Sequence of chain 6.H:
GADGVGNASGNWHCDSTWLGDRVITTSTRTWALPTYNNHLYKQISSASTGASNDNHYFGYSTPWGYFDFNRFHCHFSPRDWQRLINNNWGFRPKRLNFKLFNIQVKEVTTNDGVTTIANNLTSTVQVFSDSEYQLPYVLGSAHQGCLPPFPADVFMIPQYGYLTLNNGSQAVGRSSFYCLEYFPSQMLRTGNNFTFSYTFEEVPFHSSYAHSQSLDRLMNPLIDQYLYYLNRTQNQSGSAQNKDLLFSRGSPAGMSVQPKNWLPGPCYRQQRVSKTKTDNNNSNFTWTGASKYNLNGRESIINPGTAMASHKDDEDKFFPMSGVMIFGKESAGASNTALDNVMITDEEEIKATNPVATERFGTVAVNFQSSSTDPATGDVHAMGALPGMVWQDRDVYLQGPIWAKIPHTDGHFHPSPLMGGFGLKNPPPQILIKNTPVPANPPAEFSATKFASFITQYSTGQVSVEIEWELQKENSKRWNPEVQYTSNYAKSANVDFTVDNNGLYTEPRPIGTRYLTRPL

Sequence of chain 6.A:
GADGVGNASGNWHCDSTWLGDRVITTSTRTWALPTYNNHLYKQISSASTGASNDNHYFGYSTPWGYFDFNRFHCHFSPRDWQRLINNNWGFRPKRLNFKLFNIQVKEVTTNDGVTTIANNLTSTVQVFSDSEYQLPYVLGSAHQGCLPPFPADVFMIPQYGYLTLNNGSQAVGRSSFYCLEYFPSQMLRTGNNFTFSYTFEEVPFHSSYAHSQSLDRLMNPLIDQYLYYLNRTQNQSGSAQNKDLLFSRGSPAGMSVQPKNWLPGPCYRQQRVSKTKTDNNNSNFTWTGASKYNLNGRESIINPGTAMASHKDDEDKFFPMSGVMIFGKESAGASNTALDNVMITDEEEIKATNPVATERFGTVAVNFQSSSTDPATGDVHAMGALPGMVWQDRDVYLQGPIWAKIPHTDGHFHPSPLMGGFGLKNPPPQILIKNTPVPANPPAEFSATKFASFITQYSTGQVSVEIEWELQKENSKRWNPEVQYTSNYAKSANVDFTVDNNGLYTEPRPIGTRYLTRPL

Binding-site contacts:
Ligand atom N3 contacts residue HIS630 of chain 6.A at 2.6 Å (h-bond).
Ligand atom N4 contacts residue PHE629 of chain 6.A at 4.4 Å.
Ligand atom O2 contacts residue GLY627 of chain 6.H at 3.4 Å.
Ligand atom C2 contacts residue GLY627 of chain 6.H at 4.1 Å.
Ligand atom C2 contacts residue HIS628 of chain 6.H at 3.3 Å.
Ligand atom O2 contacts residue ASP626 of chain 6.H at 3.6 Å (salt-bridge).
Ligand atom O2 contacts residue HIS628 of chain 6.H at 3.4 Å (h-bond).
Ligand atom C2 contacts residue HIS630 of chain 6.A at 3.2 Å.
Ligand atom N1 contacts residue TRP607 of chain 6.A at 4.5 Å.
Ligand atom O2 contacts residue HIS630 of chain 6.A at 3.5 Å.
Ligand atom C5 contacts residue HIS628 of chain 6.H at 3.9 Å.
Ligand atom N4 contacts residue PRO631 of chain 6.A at 4.4 Å.
Ligand atom C4 contacts residue HIS630 of chain 6.A at 3.2 Å.
Ligand atom C4 contacts residue HIS628 of chain 6.H at 4.5 Å.
Ligand atom C5 contacts residue PHE629 of chain 6.A at 4.0 Å (hydrophobic).
Ligand atom C6 contacts residue HIS628 of chain 6.H at 2.7 Å.
Ligand atom C6 contacts residue PHE629 of chain 6.H at 4.0 Å (hydrophobic).
Ligand atom N4 contacts residue HIS630 of chain 6.A at 3.0 Å.
Ligand atom N1 contacts residue HIS630 of chain 6.A at 4.2 Å.
Ligand atom C5 contacts residue HIS630 of chain 6.A at 4.3 Å.
Ligand atom N1 contacts residue HIS628 of chain 6.H at 2.3 Å (h-bond).
Ligand atom N1 contacts residue PHE629 of chain 6.H at 4.2 Å.
Ligand atom N3 contacts residue HIS628 of chain 6.H at 4.3 Å.

The protein below binds the small molecule below.
Small molecule (SMILES): Nc1ccnc(=O)[nH]1